This small molecule binds to this protein.
Small molecule (SMILES): CCC(=O)Nc1cccc(-c2c[nH]c3ncc(C(N)=O)cc23)c1

Binding-site contacts:
Ligand atom C16 contacts residue LEU147 of chain 1.A at 3.6 Å (hydrophobic).
Ligand atom C1 contacts residue ALA44 of chain 1.A at 3.6 Å (hydrophobic).
Ligand atom C1 contacts residue LEU147 of chain 1.A at 3.5 Å (hydrophobic).
Ligand atom C1 contacts residue GLU94 of chain 1.A at 3.9 Å.
Ligand atom C12 contacts residue LEU19 of chain 1.A at 3.8 Å (hydrophobic).
Ligand atom C10 contacts residue ASP103 of chain 1.A at 3.7 Å.
Ligand atom C4 contacts residue LEU147 of chain 1.A at 4.0 Å (hydrophobic).
Ligand atom C9 contacts residue CYS100 of chain 1.A at 4.0 Å (hydrophobic).
Ligand atom C contacts residue ALA44 of chain 1.A at 3.8 Å (hydrophobic).
Ligand atom C2 contacts residue LEU147 of chain 1.A at 3.7 Å (hydrophobic).
Ligand atom O1 contacts residue EDO1 of chain 1.E at 2.7 Å (h-bond).
Ligand atom C14 contacts residue LEU19 of chain 1.A at 3.9 Å (hydrophobic).
Ligand atom C contacts residue LEU147 of chain 1.A at 4.0 Å (hydrophobic).
Ligand atom C2 contacts residue GLU94 of chain 1.A at 3.0 Å.
Ligand atom C2 contacts residue ALA44 of chain 1.A at 3.6 Å (hydrophobic).
Ligand atom N1 contacts residue GLU94 of chain 1.A at 3.7 Å.
Ligand atom C contacts residue VAL75 of chain 1.A at 3.9 Å (hydrophobic).
Ligand atom C13 contacts residue LEU19 of chain 1.A at 3.8 Å (hydrophobic).
Ligand atom N2 contacts residue CYS100 of chain 1.A at 3.8 Å.
Ligand atom N contacts residue ALA44 of chain 1.A at 3.9 Å.
Ligand atom N1 contacts residue TYR95 of chain 1.A at 3.5 Å.
Ligand atom C2 contacts residue LEU96 of chain 1.A at 3.7 Å (hydrophobic).
Ligand atom C contacts residue MET93 of chain 1.A at 3.7 Å (hydrophobic).
Ligand atom C11 contacts residue CYS100 of chain 1.A at 1.8 Å (hydrophobic).
Ligand atom C2 contacts residue TYR95 of chain 1.A at 3.9 Å (hydrophobic).
Ligand atom N contacts residue GLU94 of chain 1.A at 3.2 Å (salt-bridge).
Ligand atom C10 contacts residue CYS100 of chain 1.A at 3.2 Å (hydrophobic).
Ligand atom C contacts residue EDO1 of chain 1.E at 3.7 Å.
Ligand atom N contacts residue VAL75 of chain 1.A at 3.2 Å.
Ligand atom N3 contacts residue LEU96 of chain 1.A at 2.7 Å (h-bond).
Ligand atom C10 contacts residue ARG102 of chain 1.A at 4.0 Å.
Ligand atom N contacts residue MET93 of chain 1.A at 3.2 Å.
Ligand atom C3 contacts residue TYR95 of chain 1.A at 3.7 Å (hydrophobic).
Ligand atom C13 contacts residue GLY20 of chain 1.A at 3.9 Å.
Ligand atom N3 contacts residue TYR95 of chain 1.A at 3.4 Å.
Ligand atom O1 contacts residue MET93 of chain 1.A at 3.4 Å.
Ligand atom C3 contacts residue LEU96 of chain 1.A at 3.6 Å (hydrophobic).
Ligand atom C11 contacts residue ASP103 of chain 1.A at 3.2 Å.
Ligand atom N1 contacts residue LEU96 of chain 1.A at 2.8 Å (h-bond).
Ligand atom C15 contacts residue LEU96 of chain 1.A at 3.7 Å (hydrophobic).

Sequence of chain 1.A:
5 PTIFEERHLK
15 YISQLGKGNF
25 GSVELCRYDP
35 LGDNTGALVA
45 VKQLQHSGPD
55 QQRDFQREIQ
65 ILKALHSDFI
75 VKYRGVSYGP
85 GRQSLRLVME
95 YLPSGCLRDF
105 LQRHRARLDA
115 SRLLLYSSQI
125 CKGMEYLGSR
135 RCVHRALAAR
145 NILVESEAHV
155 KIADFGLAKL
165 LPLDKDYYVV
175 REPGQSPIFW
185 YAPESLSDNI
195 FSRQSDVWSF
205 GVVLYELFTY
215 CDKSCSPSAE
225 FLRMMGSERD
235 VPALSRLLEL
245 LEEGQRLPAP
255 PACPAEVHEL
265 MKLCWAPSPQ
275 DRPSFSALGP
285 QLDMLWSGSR